A protein and the small-molecule ligand that binds it are described below.
Small molecule (SMILES): CC(=O)N[C@H]1[C@H](O[C@H]2[C@H](O)[C@@H](NC(C)=O)CO[C@@H]2CO)O[C@H](CO)[C@@H](O[C@@H]2O[C@@H](CO)[C@@H](O)[C@@H](O)[C@H]2O)[C@@H]1O

Sequence of chain 1.C:
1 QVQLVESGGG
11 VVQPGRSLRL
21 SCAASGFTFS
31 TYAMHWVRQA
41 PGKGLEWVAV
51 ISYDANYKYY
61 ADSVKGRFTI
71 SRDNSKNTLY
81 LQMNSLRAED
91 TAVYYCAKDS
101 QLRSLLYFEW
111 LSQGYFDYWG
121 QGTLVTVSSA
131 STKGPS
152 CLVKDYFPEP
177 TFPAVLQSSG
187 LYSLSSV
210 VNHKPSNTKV

Binding-site contacts:
Ligand atom O7 contacts residue ARG72 of chain 1.C at 3.7 Å.
Ligand atom O6 contacts residue ASP73 of chain 1.C at 4.3 Å.
Ligand atom C8 contacts residue ILE286 of chain 1.A at 4.0 Å (hydrophobic).
Ligand atom N2 contacts residue ASN287 of chain 1.A at 3.0 Å (h-bond).
Ligand atom C2 contacts residue ASN74 of chain 1.C at 4.1 Å.
Ligand atom C6 contacts residue ASN74 of chain 1.C at 3.6 Å.
Ligand atom O5 contacts residue SER75 of chain 1.C at 3.5 Å.
Ligand atom C8 contacts residue ASN74 of chain 1.C at 3.5 Å.
Ligand atom C1 contacts residue ASP73 of chain 1.C at 3.8 Å.
Ligand atom C8 contacts residue ALA285 of chain 1.A at 3.8 Å (hydrophobic).
Ligand atom O4 contacts residue ASN74 of chain 1.C at 3.8 Å.
Ligand atom O7 contacts residue ASN287 of chain 1.A at 3.3 Å (h-bond).
Ligand atom C8 contacts residue ALA55 of chain 1.C at 3.9 Å (hydrophobic).
Ligand atom C7 contacts residue ASN287 of chain 1.A at 3.0 Å.
Ligand atom C6 contacts residue ASP73 of chain 1.C at 3.8 Å.
Ligand atom O7 contacts residue ASP73 of chain 1.C at 3.5 Å.
Ligand atom O2 contacts residue ASP73 of chain 1.C at 3.9 Å.
Ligand atom C5 contacts residue SER75 of chain 1.C at 4.3 Å.
Ligand atom O6 contacts residue SER75 of chain 1.C at 3.8 Å.
Ligand atom C4 contacts residue ASP73 of chain 1.C at 3.9 Å.
Ligand atom C5 contacts residue ASN74 of chain 1.C at 3.8 Å.
Ligand atom C6 contacts residue SER75 of chain 1.C at 4.2 Å.
Ligand atom C8 contacts residue ASN38 of chain 1.A at 3.6 Å.
Ligand atom C7 contacts residue ASN74 of chain 1.C at 3.9 Å.
Ligand atom O5 contacts residue ASN287 of chain 1.A at 3.4 Å (h-bond).
Ligand atom C7 contacts residue ASN38 of chain 1.A at 4.3 Å.
Ligand atom C2 contacts residue ASN287 of chain 1.A at 2.9 Å.
Ligand atom C8 contacts residue ASN287 of chain 1.A at 3.6 Å.
Ligand atom C8 contacts residue ASP54 of chain 1.C at 3.4 Å.
Ligand atom O4 contacts residue SER75 of chain 1.C at 3.7 Å.
Ligand atom C1 contacts residue ASN287 of chain 1.A at 2.4 Å.
Ligand atom O3 contacts residue ASP73 of chain 1.C at 4.2 Å.
Ligand atom O5 contacts residue ASP73 of chain 1.C at 3.9 Å.
Ligand atom O7 contacts residue ASN74 of chain 1.C at 2.9 Å (h-bond).
Ligand atom C2 contacts residue ASP73 of chain 1.C at 4.0 Å.
Ligand atom O6 contacts residue ASN74 of chain 1.C at 2.7 Å (h-bond).
Ligand atom C3 contacts residue ASP73 of chain 1.C at 4.3 Å.
Ligand atom O7 contacts residue LYS36 of chain 1.A at 3.9 Å.
Ligand atom O3 contacts residue ARG72 of chain 1.C at 3.8 Å.
Ligand atom O6 contacts residue SER30 of chain 1.C at 4.2 Å.

Sequence of chain 1.A:
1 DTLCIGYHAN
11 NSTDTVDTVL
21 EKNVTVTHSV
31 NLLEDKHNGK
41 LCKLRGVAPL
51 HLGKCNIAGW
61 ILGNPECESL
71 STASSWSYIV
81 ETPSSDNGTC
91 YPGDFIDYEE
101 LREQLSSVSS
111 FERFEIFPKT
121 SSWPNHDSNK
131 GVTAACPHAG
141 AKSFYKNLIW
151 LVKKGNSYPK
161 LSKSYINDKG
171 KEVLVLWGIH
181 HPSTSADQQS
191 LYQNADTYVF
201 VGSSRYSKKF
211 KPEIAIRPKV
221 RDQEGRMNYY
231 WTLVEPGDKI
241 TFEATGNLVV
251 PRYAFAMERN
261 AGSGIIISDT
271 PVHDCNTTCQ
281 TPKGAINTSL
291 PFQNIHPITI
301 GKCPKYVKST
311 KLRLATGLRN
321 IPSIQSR